Binding-site contacts:
Ligand atom N contacts residue GLN59 of chain 1.B at 2.8 Å (h-bond).
Ligand atom O contacts residue GLN59 of chain 1.B at 3.6 Å.
Ligand atom CG contacts residue HIS60 of chain 1.B at 3.8 Å.
Ligand atom CB contacts residue GLN59 of chain 1.B at 3.9 Å.
Ligand atom CG1 contacts residue LEU41 of chain 1.B at 3.7 Å (hydrophobic).
Ligand atom C contacts residue GLN59 of chain 1.B at 3.5 Å.
Ligand atom CB contacts residue MET49 of chain 1.B at 3.8 Å (hydrophobic).
Ligand atom C2 contacts residue HIS83 of chain 1.B at 3.5 Å.
Ligand atom CD1 contacts residue GLY45 of chain 1.B at 3.7 Å.
Ligand atom N2 contacts residue HIS83 of chain 1.B at 3.4 Å.
Ligand atom CB contacts residue TYR54 of chain 1.B at 3.8 Å (hydrophobic).
Ligand atom CA contacts residue GLN59 of chain 1.B at 3.3 Å.
Ligand atom C contacts residue VAL80 of chain 1.B at 3.7 Å (hydrophobic).
Ligand atom NE1 contacts residue GLY45 of chain 1.B at 3.4 Å.
Ligand atom O contacts residue HIS83 of chain 1.B at 3.6 Å.
Ligand atom CE2 contacts residue GLY45 of chain 1.B at 3.6 Å.
Ligand atom C2 contacts residue TYR87 of chain 1.B at 3.8 Å (hydrophobic).
Ligand atom CE2 contacts residue MET49 of chain 1.B at 3.8 Å (hydrophobic).
Ligand atom CB contacts residue GLN59 of chain 1.B at 3.4 Å.
Ligand atom CZ contacts residue ILE48 of chain 1.B at 3.4 Å (hydrophobic).
Ligand atom NE1 contacts residue LEU41 of chain 1.B at 2.8 Å (h-bond).
Ligand atom O contacts residue TYR87 of chain 1.B at 2.8 Å (h-bond).
Ligand atom C contacts residue TYR87 of chain 1.B at 3.8 Å (hydrophobic).
Ligand atom CE1 contacts residue VAL80 of chain 1.B at 3.5 Å (hydrophobic).
Ligand atom CZ2 contacts residue GLY45 of chain 1.B at 3.8 Å.
Ligand atom CD2 contacts residue MET49 of chain 1.B at 3.5 Å (hydrophobic).
Ligand atom C contacts residue HIS83 of chain 1.B at 3.6 Å.
Ligand atom CD1 contacts residue HIS60 of chain 1.B at 3.5 Å.
Ligand atom CE1 contacts residue VAL62 of chain 1.B at 3.8 Å (hydrophobic).
Ligand atom CE1 contacts residue ILE48 of chain 1.B at 3.8 Å (hydrophobic).
Ligand atom CZ2 contacts residue LEU41 of chain 1.B at 3.8 Å (hydrophobic).
Ligand atom CD1 contacts residue LEU41 of chain 1.B at 3.8 Å (hydrophobic).
Ligand atom CE1 contacts residue HIS60 of chain 1.B at 3.6 Å.
Ligand atom O contacts residue VAL80 of chain 1.B at 3.6 Å.
Ligand atom CE2 contacts residue LEU41 of chain 1.B at 3.6 Å (hydrophobic).
Ligand atom CE2 contacts residue GLY45 of chain 1.B at 3.6 Å.
Ligand atom CD1 contacts residue GLN59 of chain 1.B at 3.5 Å.
Ligand atom CA contacts residue GLN59 of chain 1.B at 3.6 Å.
Ligand atom CE2 contacts residue ILE48 of chain 1.B at 3.6 Å (hydrophobic).
Ligand atom CG2 contacts residue ILE86 of chain 1.B at 3.6 Å (hydrophobic).

Sequence of chain 1.B:
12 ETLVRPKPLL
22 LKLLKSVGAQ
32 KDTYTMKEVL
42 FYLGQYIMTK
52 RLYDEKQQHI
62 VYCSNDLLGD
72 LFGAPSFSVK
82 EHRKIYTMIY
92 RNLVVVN

The small molecule below binds the protein below.
Small molecule (SMILES): CC(C)[C@@H](CNC(N)=O)NC(=O)NC[C@H](C)NC(=O)NC[C@H](C)NC(=O)[C@H](CC1=c2ccccc2=NC1)NC(=O)[C@H](Cc1ccc(O)cc1)NC(=O)[C@H](CCC(=O)O)NC(=O)[C@H](C)NC(=O)[C@H](Cc1ccccc1)NC(=O)[C@H](CO)NC(=O)[C@@H](N)[C@@H](C)O